Binding-site contacts:
Ligand atom O7 contacts residue ASN388 of chain 39.E at 3.9 Å.
Ligand atom O5 contacts residue TYR41 of chain 39.E at 4.4 Å.
Ligand atom O5 contacts residue ASP338 of chain 39.E at 4.2 Å.
Ligand atom C6 contacts residue ASP338 of chain 39.E at 3.3 Å.
Ligand atom C8 contacts residue TYR41 of chain 39.E at 3.6 Å (hydrophobic).
Ligand atom O4 contacts residue ASP338 of chain 39.E at 4.2 Å.
Ligand atom C8 contacts residue GLU61 of chain 39.E at 3.3 Å.
Ligand atom C6 contacts residue ARG358 of chain 39.E at 4.4 Å.
Ligand atom C7 contacts residue TYR41 of chain 39.E at 3.5 Å (hydrophobic).
Ligand atom C1 contacts residue ASN388 of chain 39.E at 1.4 Å.
Ligand atom C8 contacts residue SER390 of chain 39.E at 3.3 Å.
Ligand atom C4 contacts residue ASN388 of chain 39.E at 4.2 Å.
Ligand atom O5 contacts residue ASN388 of chain 39.E at 2.3 Å (h-bond).
Ligand atom C6 contacts residue TYR41 of chain 39.E at 3.6 Å (hydrophobic).
Ligand atom C7 contacts residue GLN39 of chain 39.E at 4.1 Å.
Ligand atom O5 contacts residue ARG358 of chain 39.E at 3.4 Å (salt-bridge).
Ligand atom C2 contacts residue ASN388 of chain 39.E at 2.5 Å.
Ligand atom C3 contacts residue TYR41 of chain 39.E at 4.2 Å (hydrophobic).
Ligand atom O6 contacts residue ASP338 of chain 39.E at 2.9 Å (salt-bridge).
Ligand atom C7 contacts residue ASN388 of chain 39.E at 3.6 Å.
Ligand atom C4 contacts residue TYR41 of chain 39.E at 3.9 Å (hydrophobic).
Ligand atom O6 contacts residue TYR41 of chain 39.E at 3.6 Å.
Ligand atom C5 contacts residue TYR41 of chain 39.E at 3.4 Å (hydrophobic).
Ligand atom O6 contacts residue TYR386 of chain 39.E at 4.0 Å.
Ligand atom C3 contacts residue ASP338 of chain 39.E at 4.5 Å.
Ligand atom C2 contacts residue ARG358 of chain 39.E at 4.3 Å.
Ligand atom C7 contacts residue SER390 of chain 39.E at 4.2 Å.
Ligand atom O7 contacts residue GLN39 of chain 39.E at 2.9 Å (h-bond).
Ligand atom N2 contacts residue TYR41 of chain 39.E at 4.3 Å.
Ligand atom C1 contacts residue ARG358 of chain 39.E at 3.7 Å.
Ligand atom C1 contacts residue ASP338 of chain 39.E at 4.3 Å.
Ligand atom C4 contacts residue ASP338 of chain 39.E at 4.3 Å.
Ligand atom N2 contacts residue ASN388 of chain 39.E at 2.9 Å (h-bond).
Ligand atom O6 contacts residue HIS339 of chain 39.E at 3.9 Å.
Ligand atom C5 contacts residue ASN388 of chain 39.E at 3.6 Å.
Ligand atom O7 contacts residue TYR41 of chain 39.E at 3.3 Å (h-bond).
Ligand atom O6 contacts residue ARG358 of chain 39.E at 3.3 Å.
Ligand atom C3 contacts residue ASN388 of chain 39.E at 3.8 Å.
Ligand atom O4 contacts residue TYR41 of chain 39.E at 3.5 Å (h-bond).
Ligand atom C5 contacts residue ASP338 of chain 39.E at 3.5 Å.

This protein binds this small molecule.
Small molecule (SMILES): CC(=O)N[C@H]1[C@H](O[C@H]2[C@H](O)[C@@H](NC(C)=O)CO[C@@H]2CO)O[C@H](CO)[C@@H](O[C@@H]2O[C@H](CO[C@H]3O[C@H](CO)[C@@H](O)[C@H](O)[C@@H]3O)[C@@H](O)[C@H](O[C@H]3O[C@H](CO)[C@@H](O)[C@H](O)[C@@H]3O)[C@@H]2O)[C@@H]1O

Sequence of chain 39.E:
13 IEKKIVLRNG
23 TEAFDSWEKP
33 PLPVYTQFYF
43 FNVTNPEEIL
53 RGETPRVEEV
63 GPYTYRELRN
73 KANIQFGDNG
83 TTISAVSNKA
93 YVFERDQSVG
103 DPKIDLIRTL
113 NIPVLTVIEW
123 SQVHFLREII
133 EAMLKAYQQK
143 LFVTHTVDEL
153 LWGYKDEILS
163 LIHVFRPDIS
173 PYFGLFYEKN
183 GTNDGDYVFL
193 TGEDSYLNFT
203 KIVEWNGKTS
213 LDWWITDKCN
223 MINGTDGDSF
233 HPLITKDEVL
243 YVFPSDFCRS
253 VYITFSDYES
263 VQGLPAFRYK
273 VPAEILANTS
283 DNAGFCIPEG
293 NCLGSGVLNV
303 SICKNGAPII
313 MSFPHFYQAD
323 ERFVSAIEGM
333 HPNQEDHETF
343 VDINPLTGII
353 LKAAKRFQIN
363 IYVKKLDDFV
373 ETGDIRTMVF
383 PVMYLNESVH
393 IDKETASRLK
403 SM